Sequence of chain 1.A:
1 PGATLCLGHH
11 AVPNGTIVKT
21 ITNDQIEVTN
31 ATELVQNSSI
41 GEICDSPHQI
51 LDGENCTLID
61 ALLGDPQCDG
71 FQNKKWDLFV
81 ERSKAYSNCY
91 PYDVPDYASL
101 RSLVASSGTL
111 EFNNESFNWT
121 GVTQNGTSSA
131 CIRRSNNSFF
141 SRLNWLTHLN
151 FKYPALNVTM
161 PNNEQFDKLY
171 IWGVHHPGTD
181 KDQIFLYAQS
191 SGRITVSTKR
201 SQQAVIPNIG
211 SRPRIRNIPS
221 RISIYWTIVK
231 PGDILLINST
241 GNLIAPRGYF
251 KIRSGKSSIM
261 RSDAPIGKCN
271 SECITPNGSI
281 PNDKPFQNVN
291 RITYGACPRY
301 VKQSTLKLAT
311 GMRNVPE

A small-molecule ligand and the protein it binds are described below.
Small molecule (SMILES): CC(=O)N[C@H]1[C@H](O[C@H]2[C@H](O)[C@@H](NC(C)=O)CO[C@@H]2CO)O[C@H](CO)[C@@H](O)[C@@H]1O

Sequence of chain 1.C:
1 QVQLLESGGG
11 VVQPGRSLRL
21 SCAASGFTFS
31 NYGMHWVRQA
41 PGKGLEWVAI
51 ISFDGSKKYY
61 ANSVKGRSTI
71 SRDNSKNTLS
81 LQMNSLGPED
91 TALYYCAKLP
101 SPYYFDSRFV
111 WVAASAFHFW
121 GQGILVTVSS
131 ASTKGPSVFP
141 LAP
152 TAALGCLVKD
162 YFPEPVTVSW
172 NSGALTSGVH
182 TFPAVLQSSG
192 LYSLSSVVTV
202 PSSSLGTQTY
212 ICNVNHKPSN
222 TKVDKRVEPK

Binding-site contacts:
Ligand atom C6 contacts residue ALA31 of chain 1.A at 3.8 Å (hydrophobic).
Ligand atom O6 contacts residue THR32 of chain 1.A at 3.6 Å.
Ligand atom O5 contacts residue ALA31 of chain 1.A at 4.2 Å.
Ligand atom N2 contacts residue ASN30 of chain 1.A at 2.9 Å (h-bond).
Ligand atom C3 contacts residue ASN30 of chain 1.A at 3.8 Å.
Ligand atom O5 contacts residue ASN30 of chain 1.A at 2.3 Å (h-bond).
Ligand atom C1 contacts residue ASN30 of chain 1.A at 1.4 Å.
Ligand atom C5 contacts residue ASN30 of chain 1.A at 3.6 Å.
Ligand atom O7 contacts residue PHE109 of chain 1.C at 3.9 Å.
Ligand atom C8 contacts residue PHE109 of chain 1.C at 4.1 Å (hydrophobic).
Ligand atom O7 contacts residue ARG108 of chain 1.C at 4.2 Å.
Ligand atom O6 contacts residue ALA31 of chain 1.A at 3.0 Å (h-bond).
Ligand atom C5 contacts residue ALA31 of chain 1.A at 4.3 Å (hydrophobic).
Ligand atom C6 contacts residue THR32 of chain 1.A at 4.0 Å.
Ligand atom C7 contacts residue ASN30 of chain 1.A at 3.4 Å.
Ligand atom C8 contacts residue ASN30 of chain 1.A at 4.5 Å.
Ligand atom C2 contacts residue ASN30 of chain 1.A at 2.5 Å.
Ligand atom C4 contacts residue ASN30 of chain 1.A at 4.2 Å.
Ligand atom O7 contacts residue ASN30 of chain 1.A at 3.5 Å (h-bond).